The protein below binds the small molecule below.
Small molecule (SMILES): O=C(CO)CO

Sequence of chain 1.A:
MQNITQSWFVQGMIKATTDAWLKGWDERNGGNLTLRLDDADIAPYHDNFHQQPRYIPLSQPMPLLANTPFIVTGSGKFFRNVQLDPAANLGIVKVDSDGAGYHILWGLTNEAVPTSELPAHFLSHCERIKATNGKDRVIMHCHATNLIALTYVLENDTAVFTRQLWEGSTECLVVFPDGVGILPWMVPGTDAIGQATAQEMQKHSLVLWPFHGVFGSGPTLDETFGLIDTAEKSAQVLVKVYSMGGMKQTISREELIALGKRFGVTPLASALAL

Binding-site contacts:
Ligand atom C3 contacts residue ASN29 of chain 1.A at 3.0 Å.
Ligand atom C2 contacts residue ZN1 of chain 1.B at 2.7 Å.
Ligand atom O2 contacts residue ZN1 of chain 1.B at 2.0 Å.
Ligand atom O1 contacts residue GLU117 of chain 1.A at 2.7 Å (salt-bridge).
Ligand atom O2 contacts residue HIS212 of chain 1.A at 3.9 Å.
Ligand atom O3 contacts residue PO41 of chain 1.D at 1.2 Å (h-bond).
Ligand atom O1 contacts residue HIS212 of chain 1.A at 3.0 Å (h-bond).
Ligand atom O3 contacts residue PO41 of chain 1.C at 2.4 Å (h-bond).
Ligand atom C1 contacts residue ASN32 of chain 1.A at 3.8 Å.
Ligand atom C1 contacts residue HIS212 of chain 1.A at 4.0 Å.
Ligand atom C2 contacts residue ASN32 of chain 1.A at 3.4 Å.
Ligand atom O1 contacts residue HIS141 of chain 1.A at 3.4 Å (h-bond).
Ligand atom O3 contacts residue ASN29 of chain 1.A at 3.0 Å (h-bond).
Ligand atom O2 contacts residue GLY31 of chain 1.A at 2.8 Å (h-bond).
Ligand atom C2 contacts residue HIS141 of chain 1.A at 3.9 Å.
Ligand atom O1 contacts residue TRP209 of chain 1.A at 3.9 Å.
Ligand atom C1 contacts residue GOL1 of chain 1.G at 3.4 Å.
Ligand atom O1 contacts residue PO41 of chain 1.D at 1.5 Å (h-bond).
Ligand atom C3 contacts residue GOL1 of chain 1.G at 4.0 Å.
Ligand atom O2 contacts residue GLY30 of chain 1.A at 3.6 Å.
Ligand atom C2 contacts residue GLY31 of chain 1.A at 3.5 Å.
Ligand atom C2 contacts residue HIS143 of chain 1.A at 4.0 Å.
Ligand atom C3 contacts residue GLY31 of chain 1.A at 3.6 Å.
Ligand atom O2 contacts residue HIS141 of chain 1.A at 3.1 Å (h-bond).
Ligand atom C3 contacts residue ASN32 of chain 1.A at 3.5 Å.
Ligand atom C1 contacts residue PO41 of chain 1.D at 0.4 Å.
Ligand atom C1 contacts residue GLU117 of chain 1.A at 3.2 Å.
Ligand atom O2 contacts residue HIS143 of chain 1.A at 2.9 Å (h-bond).
Ligand atom O2 contacts residue ASN32 of chain 1.A at 3.7 Å.
Ligand atom C2 contacts residue PO41 of chain 1.C at 3.4 Å.
Ligand atom O2 contacts residue PO41 of chain 1.D at 0.5 Å (h-bond).
Ligand atom C3 contacts residue PO41 of chain 1.D at 1.2 Å.
Ligand atom C1 contacts residue ZN1 of chain 1.B at 2.9 Å.
Ligand atom O1 contacts residue ZN1 of chain 1.B at 2.4 Å.
Ligand atom O1 contacts residue GOL1 of chain 1.G at 3.6 Å.
Ligand atom C3 contacts residue GLY30 of chain 1.A at 3.8 Å.
Ligand atom O3 contacts residue GOL1 of chain 1.G at 2.8 Å (h-bond).
Ligand atom C3 contacts residue PO41 of chain 1.C at 2.4 Å.
Ligand atom C1 contacts residue PO41 of chain 1.C at 3.5 Å.
Ligand atom C2 contacts residue PO41 of chain 1.D at 0.9 Å.